A protein and the small-molecule ligand that binds it are described below.
Small molecule (SMILES): CC(=O)N[C@@H]1[C@@H](O)[C@H](O)[C@@H](CO)O[C@H]1O

Sequence of chain 1.G:
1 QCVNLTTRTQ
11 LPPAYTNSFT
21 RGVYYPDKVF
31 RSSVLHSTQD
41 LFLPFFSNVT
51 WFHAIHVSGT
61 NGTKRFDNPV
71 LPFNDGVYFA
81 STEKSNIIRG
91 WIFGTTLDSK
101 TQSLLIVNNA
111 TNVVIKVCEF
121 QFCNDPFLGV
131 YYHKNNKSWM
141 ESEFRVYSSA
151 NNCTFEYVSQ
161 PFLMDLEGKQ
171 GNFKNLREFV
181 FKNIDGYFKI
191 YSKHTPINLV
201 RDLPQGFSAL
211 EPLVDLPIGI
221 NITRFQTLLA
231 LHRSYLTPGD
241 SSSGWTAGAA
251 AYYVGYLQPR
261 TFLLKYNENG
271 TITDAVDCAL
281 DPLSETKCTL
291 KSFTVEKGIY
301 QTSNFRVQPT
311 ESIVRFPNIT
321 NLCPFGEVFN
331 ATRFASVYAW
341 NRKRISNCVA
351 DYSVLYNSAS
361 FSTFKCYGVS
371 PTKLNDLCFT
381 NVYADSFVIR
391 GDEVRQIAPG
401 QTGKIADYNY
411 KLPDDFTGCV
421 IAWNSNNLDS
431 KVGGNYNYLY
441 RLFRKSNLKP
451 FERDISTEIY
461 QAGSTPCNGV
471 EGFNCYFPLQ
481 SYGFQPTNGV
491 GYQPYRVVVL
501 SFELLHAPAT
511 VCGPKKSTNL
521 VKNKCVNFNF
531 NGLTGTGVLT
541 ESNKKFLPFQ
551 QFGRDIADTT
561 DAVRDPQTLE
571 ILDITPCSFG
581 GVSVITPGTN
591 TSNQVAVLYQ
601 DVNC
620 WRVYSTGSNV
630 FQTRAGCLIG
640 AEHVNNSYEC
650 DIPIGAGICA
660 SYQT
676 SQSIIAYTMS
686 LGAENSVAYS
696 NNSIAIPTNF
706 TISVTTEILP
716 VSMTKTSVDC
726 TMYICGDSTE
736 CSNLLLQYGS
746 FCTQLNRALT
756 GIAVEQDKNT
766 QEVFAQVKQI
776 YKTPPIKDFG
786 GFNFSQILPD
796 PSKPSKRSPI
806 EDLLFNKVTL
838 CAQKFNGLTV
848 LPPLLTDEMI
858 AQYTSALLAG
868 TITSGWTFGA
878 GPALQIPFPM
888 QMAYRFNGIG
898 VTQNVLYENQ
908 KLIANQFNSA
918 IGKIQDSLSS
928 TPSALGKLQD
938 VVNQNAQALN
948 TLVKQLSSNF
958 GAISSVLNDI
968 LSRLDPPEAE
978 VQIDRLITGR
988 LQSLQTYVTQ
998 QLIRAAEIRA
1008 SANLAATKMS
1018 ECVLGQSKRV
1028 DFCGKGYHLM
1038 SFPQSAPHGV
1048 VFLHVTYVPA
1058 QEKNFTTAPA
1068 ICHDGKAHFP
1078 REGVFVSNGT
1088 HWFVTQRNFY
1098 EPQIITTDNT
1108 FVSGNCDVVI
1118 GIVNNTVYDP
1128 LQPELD

Binding-site contacts:
Ligand atom C2 contacts residue ASN644 of chain 1.G at 2.4 Å.
Ligand atom O7 contacts residue ASN644 of chain 1.G at 3.0 Å (h-bond).
Ligand atom C7 contacts residue ASN644 of chain 1.G at 3.1 Å.
Ligand atom C1 contacts residue ASN644 of chain 1.G at 1.4 Å.
Ligand atom N2 contacts residue ASN644 of chain 1.G at 2.8 Å (h-bond).
Ligand atom O5 contacts residue HIS642 of chain 1.G at 4.3 Å.
Ligand atom O5 contacts residue VAL643 of chain 1.G at 4.4 Å.
Ligand atom O5 contacts residue ASN644 of chain 1.G at 2.4 Å (h-bond).
Ligand atom C6 contacts residue HIS642 of chain 1.G at 4.3 Å.
Ligand atom C3 contacts residue ASN644 of chain 1.G at 3.8 Å.
Ligand atom C5 contacts residue ASN644 of chain 1.G at 3.7 Å.
Ligand atom C4 contacts residue ASN644 of chain 1.G at 4.2 Å.
Ligand atom C8 contacts residue ASN644 of chain 1.G at 4.1 Å.